This protein binds this small molecule.
Small molecule (SMILES): CC(=O)N[C@@H]1[C@@H](O)[C@H](O)[C@@H](CO)O[C@H]1O

Binding-site contacts:
Ligand atom C8 contacts residue ALA530 of chain 1.A at 4.4 Å (hydrophobic).
Ligand atom O7 contacts residue ASN295 of chain 1.A at 3.9 Å.
Ligand atom C1 contacts residue ASN295 of chain 1.A at 1.4 Å.
Ligand atom C7 contacts residue ASN295 of chain 1.A at 3.5 Å.
Ligand atom N2 contacts residue ASN295 of chain 1.A at 2.8 Å (h-bond).
Ligand atom C7 contacts residue ALA530 of chain 1.A at 4.1 Å (hydrophobic).
Ligand atom C3 contacts residue ASN295 of chain 1.A at 3.7 Å.
Ligand atom C2 contacts residue ASN295 of chain 1.A at 2.3 Å.
Ligand atom C4 contacts residue ASN295 of chain 1.A at 4.1 Å.
Ligand atom C5 contacts residue ASN295 of chain 1.A at 3.6 Å.
Ligand atom O7 contacts residue ALA530 of chain 1.A at 3.7 Å.
Ligand atom O5 contacts residue ASN295 of chain 1.A at 2.3 Å (h-bond).

Sequence of chain 1.A:
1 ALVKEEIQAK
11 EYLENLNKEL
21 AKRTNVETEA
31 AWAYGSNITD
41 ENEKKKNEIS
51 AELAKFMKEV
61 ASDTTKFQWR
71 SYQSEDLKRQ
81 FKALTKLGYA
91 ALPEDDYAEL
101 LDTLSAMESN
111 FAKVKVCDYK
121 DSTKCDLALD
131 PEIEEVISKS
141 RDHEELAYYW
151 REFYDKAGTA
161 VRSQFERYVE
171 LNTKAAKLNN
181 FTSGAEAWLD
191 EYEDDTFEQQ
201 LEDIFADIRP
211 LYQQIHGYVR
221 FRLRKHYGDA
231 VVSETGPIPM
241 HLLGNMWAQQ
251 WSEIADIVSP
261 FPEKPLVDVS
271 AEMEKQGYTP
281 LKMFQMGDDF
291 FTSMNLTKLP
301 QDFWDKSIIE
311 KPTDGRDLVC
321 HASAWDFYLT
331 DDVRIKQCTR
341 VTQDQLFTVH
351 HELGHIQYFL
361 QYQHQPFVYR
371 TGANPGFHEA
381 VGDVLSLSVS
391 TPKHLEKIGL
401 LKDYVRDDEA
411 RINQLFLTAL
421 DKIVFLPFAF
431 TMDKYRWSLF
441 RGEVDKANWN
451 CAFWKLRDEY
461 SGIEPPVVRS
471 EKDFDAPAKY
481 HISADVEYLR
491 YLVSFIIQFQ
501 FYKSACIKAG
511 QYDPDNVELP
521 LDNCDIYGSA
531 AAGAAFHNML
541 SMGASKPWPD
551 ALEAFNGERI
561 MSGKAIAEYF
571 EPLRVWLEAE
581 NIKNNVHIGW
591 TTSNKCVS